Binding-site contacts:
Ligand atom O4 contacts residue ASN430 of chain 1.D at 3.2 Å (h-bond).
Ligand atom C3 contacts residue THR248 of chain 1.D at 4.3 Å.
Ligand atom C5 contacts residue ASN246 of chain 1.D at 3.0 Å.
Ligand atom O7 contacts residue ASN246 of chain 1.D at 3.4 Å (h-bond).
Ligand atom C8 contacts residue ILE247 of chain 1.D at 4.2 Å (hydrophobic).
Ligand atom C4 contacts residue ASN430 of chain 1.D at 3.6 Å.
Ligand atom C5 contacts residue THR429 of chain 1.D at 4.2 Å.
Ligand atom O5 contacts residue ASN246 of chain 1.D at 1.9 Å (h-bond).
Ligand atom C4 contacts residue THR429 of chain 1.D at 3.7 Å.
Ligand atom N2 contacts residue ASN246 of chain 1.D at 2.9 Å (h-bond).
Ligand atom C6 contacts residue ASN246 of chain 1.D at 4.2 Å.
Ligand atom O5 contacts residue ASN249 of chain 1.D at 3.6 Å.
Ligand atom C6 contacts residue THR429 of chain 1.D at 3.5 Å.
Ligand atom C1 contacts residue ILE247 of chain 1.D at 4.4 Å (hydrophobic).
Ligand atom C1 contacts residue ASN246 of chain 1.D at 1.1 Å.
Ligand atom O7 contacts residue THR248 of chain 1.D at 2.9 Å (h-bond).
Ligand atom C1 contacts residue ASN249 of chain 1.D at 4.1 Å.
Ligand atom C3 contacts residue ASN430 of chain 1.D at 3.9 Å.
Ligand atom O4 contacts residue THR429 of chain 1.D at 3.5 Å.
Ligand atom O3 contacts residue ASN430 of chain 1.D at 3.0 Å (h-bond).
Ligand atom C2 contacts residue ASN246 of chain 1.D at 2.3 Å.
Ligand atom C8 contacts residue ASN246 of chain 1.D at 3.5 Å.
Ligand atom C7 contacts residue ILE247 of chain 1.D at 3.8 Å (hydrophobic).
Ligand atom O6 contacts residue ASN249 of chain 1.D at 4.1 Å.
Ligand atom C3 contacts residue ASN246 of chain 1.D at 3.4 Å.
Ligand atom C7 contacts residue THR248 of chain 1.D at 4.0 Å.
Ligand atom C5 contacts residue ASN249 of chain 1.D at 3.7 Å.
Ligand atom C7 contacts residue ASN246 of chain 1.D at 3.0 Å.
Ligand atom C6 contacts residue ASN249 of chain 1.D at 3.8 Å.
Ligand atom C4 contacts residue ASN246 of chain 1.D at 3.8 Å.
Ligand atom O7 contacts residue ILE247 of chain 1.D at 2.9 Å (h-bond).
Ligand atom C1 contacts residue THR248 of chain 1.D at 4.2 Å.

Sequence of chain 1.D:
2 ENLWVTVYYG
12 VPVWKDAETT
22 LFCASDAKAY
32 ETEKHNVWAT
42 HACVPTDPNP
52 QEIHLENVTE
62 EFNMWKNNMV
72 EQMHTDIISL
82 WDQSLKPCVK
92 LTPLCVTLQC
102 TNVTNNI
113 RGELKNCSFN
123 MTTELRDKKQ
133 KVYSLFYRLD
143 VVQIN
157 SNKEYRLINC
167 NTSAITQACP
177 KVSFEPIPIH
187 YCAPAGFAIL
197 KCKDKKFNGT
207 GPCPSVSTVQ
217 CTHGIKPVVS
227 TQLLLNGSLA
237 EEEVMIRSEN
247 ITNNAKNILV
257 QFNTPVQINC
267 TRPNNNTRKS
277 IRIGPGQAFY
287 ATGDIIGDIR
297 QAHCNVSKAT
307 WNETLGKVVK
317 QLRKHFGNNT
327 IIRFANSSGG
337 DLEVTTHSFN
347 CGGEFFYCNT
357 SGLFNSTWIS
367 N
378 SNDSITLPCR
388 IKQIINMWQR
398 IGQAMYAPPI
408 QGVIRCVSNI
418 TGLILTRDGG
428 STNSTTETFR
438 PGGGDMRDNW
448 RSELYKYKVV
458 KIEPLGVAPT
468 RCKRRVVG

The small molecule below binds the protein below.
Small molecule (SMILES): CC(=O)N[C@H]1[C@H](O[C@H]2[C@H](O)[C@@H](NC(C)=O)CO[C@@H]2CO)O[C@H](CO)[C@@H](O[C@@H]2O[C@H](CO[C@H]3O[C@H](CO[C@H]4O[C@H](CO)[C@@H](O)[C@H](O)[C@@H]4O)[C@@H](O)[C@H](O[C@H]4O[C@H](CO[C@H]5O[C@H](CO)[C@@H](O)[C@H](O)[C@@H]5O)[C@@H](O)[C@H](O)[C@@H]4O)[C@@H]3O)[C@@H](O)[C@H](O[C@H]3O[C@H](CO)[C@@H](O)[C@H](O)[C@@H]3O)[C@@H]2O)[C@@H]1O